Binding-site contacts:
Ligand atom FAH contacts residue GLN245 of chain 1.B at 3.5 Å.
Ligand atom FAG contacts residue T131 of chain 1.K at 3.1 Å.
Ligand atom CAS contacts residue CYS239 of chain 1.B at 2.9 Å (hydrophobic).
Ligand atom FAI contacts residue GLN245 of chain 1.B at 3.0 Å.
Ligand atom FAF contacts residue CYS239 of chain 1.B at 2.9 Å.
Ligand atom FAI contacts residue T131 of chain 1.K at 3.5 Å.
Ligand atom FAD contacts residue GLN176 of chain 1.A at 3.4 Å.
Ligand atom CAL contacts residue SER178 of chain 1.A at 3.9 Å.
Ligand atom FAF contacts residue VAL353 of chain 1.B at 3.4 Å.
Ligand atom CAW contacts residue GLN245 of chain 1.B at 2.4 Å.
Ligand atom CAQ contacts residue CYS239 of chain 1.B at 1.8 Å (hydrophobic).
Ligand atom CAR contacts residue GLN245 of chain 1.B at 3.8 Å.
Ligand atom CAU contacts residue T131 of chain 1.K at 3.8 Å.
Ligand atom CAQ contacts residue ALA352 of chain 1.B at 3.9 Å (hydrophobic).
Ligand atom FAH contacts residue VAL353 of chain 1.B at 3.1 Å.
Ligand atom FAF contacts residue CYS354 of chain 1.B at 3.9 Å.
Ligand atom CAR contacts residue CYS239 of chain 1.B at 2.7 Å (hydrophobic).
Ligand atom FAG contacts residue CYS239 of chain 1.B at 3.2 Å.
Ligand atom CAT contacts residue ALA352 of chain 1.B at 3.7 Å (hydrophobic).
Ligand atom CAU contacts residue ALA352 of chain 1.B at 3.9 Å (hydrophobic).
Ligand atom CAP contacts residue SER178 of chain 1.A at 3.5 Å.
Ligand atom FAD contacts residue SER178 of chain 1.A at 2.4 Å.
Ligand atom CAR contacts residue PRO243 of chain 1.B at 3.6 Å (hydrophobic).
Ligand atom CAA contacts residue GLN176 of chain 1.A at 3.6 Å.
Ligand atom CAS contacts residue T131 of chain 1.K at 3.8 Å.
Ligand atom CAV contacts residue VAL177 of chain 1.A at 3.4 Å (hydrophobic).
Ligand atom FAF contacts residue PRO243 of chain 1.B at 3.6 Å.
Ligand atom OAC contacts residue GLN245 of chain 1.B at 2.9 Å.
Ligand atom SAX contacts residue GLN245 of chain 1.B at 3.0 Å (h-bond).
Ligand atom OAN contacts residue VAL177 of chain 1.A at 2.2 Å.
Ligand atom CAT contacts residue GLN245 of chain 1.B at 3.1 Å.
Ligand atom CAW contacts residue ALA352 of chain 1.B at 3.8 Å (hydrophobic).
Ligand atom CAU contacts residue GLN245 of chain 1.B at 2.6 Å.
Ligand atom CAA contacts residue VAL177 of chain 1.A at 3.0 Å (hydrophobic).
Ligand atom FAD contacts residue VAL177 of chain 1.A at 3.4 Å.
Ligand atom CAR contacts residue ALA352 of chain 1.B at 3.8 Å (hydrophobic).
Ligand atom OAB contacts residue LEU246 of chain 1.B at 3.4 Å (h-bond).
Ligand atom OAB contacts residue GLN245 of chain 1.B at 2.7 Å (h-bond).
Ligand atom CAS contacts residue GLN245 of chain 1.B at 3.4 Å.
Ligand atom CAQ contacts residue GLN245 of chain 1.B at 3.9 Å.

Sequence of chain 1.B:
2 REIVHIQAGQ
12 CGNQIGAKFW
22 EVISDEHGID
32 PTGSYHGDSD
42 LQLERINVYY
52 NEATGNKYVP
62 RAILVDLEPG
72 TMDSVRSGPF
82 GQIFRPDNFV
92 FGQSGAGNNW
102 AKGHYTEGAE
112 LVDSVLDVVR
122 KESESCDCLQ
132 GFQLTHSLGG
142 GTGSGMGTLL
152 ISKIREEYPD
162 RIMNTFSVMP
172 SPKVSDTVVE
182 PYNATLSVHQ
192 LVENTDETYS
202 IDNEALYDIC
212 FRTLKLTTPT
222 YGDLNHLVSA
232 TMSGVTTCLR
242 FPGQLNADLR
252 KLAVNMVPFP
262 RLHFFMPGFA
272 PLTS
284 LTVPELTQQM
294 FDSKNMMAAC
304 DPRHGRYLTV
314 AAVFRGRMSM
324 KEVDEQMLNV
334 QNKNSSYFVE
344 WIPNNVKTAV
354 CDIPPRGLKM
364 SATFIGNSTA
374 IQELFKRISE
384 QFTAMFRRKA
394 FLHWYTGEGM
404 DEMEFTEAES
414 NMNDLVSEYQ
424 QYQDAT

Sequence of chain 1.A:
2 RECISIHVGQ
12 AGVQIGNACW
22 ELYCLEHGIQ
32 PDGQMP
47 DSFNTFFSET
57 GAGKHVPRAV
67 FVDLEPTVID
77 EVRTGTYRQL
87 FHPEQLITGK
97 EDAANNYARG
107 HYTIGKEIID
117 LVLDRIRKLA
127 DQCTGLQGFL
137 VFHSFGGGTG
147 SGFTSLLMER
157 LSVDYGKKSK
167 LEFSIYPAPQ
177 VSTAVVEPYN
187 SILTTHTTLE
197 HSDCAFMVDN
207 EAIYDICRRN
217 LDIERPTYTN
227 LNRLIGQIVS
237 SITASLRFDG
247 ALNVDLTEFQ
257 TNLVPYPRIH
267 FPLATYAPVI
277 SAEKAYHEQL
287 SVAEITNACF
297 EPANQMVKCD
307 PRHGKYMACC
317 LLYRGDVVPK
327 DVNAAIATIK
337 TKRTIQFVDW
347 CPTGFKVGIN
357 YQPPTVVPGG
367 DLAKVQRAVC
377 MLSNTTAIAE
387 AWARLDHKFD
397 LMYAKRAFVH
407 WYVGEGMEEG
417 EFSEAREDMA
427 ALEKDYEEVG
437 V

This small molecule binds to this protein.
Small molecule (SMILES): COc1ccc(NS(=O)(=O)c2c(F)c(F)c(F)c(F)c2F)cc1F